This protein binds this small molecule.
Small molecule (SMILES): CC(=O)N[C@@H]1[C@@H](O)[C@H](O)[C@@H](CO)O[C@H]1O

Sequence of chain 1.A:
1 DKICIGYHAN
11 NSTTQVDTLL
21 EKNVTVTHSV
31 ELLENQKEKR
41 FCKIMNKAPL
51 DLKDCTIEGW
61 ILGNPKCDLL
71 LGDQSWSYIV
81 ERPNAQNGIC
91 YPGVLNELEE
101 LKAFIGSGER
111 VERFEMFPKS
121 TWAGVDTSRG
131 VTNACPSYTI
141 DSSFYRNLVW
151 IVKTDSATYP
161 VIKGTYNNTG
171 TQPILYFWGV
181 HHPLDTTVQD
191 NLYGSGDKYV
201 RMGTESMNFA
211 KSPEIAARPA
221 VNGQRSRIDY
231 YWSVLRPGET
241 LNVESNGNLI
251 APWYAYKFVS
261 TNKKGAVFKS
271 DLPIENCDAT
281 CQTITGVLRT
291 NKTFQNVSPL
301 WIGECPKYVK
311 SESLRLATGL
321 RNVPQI

Binding-site contacts:
Ligand atom O7 contacts residue ASN291 of chain 1.A at 4.1 Å.
Ligand atom C2 contacts residue ASN291 of chain 1.A at 2.3 Å.
Ligand atom N2 contacts residue ASN291 of chain 1.A at 3.0 Å (h-bond).
Ligand atom O5 contacts residue ASN291 of chain 1.A at 2.3 Å (h-bond).
Ligand atom C3 contacts residue ASN291 of chain 1.A at 3.6 Å.
Ligand atom C4 contacts residue ASN291 of chain 1.A at 3.9 Å.
Ligand atom C5 contacts residue ASN291 of chain 1.A at 3.6 Å.
Ligand atom C1 contacts residue ASN291 of chain 1.A at 1.5 Å.
Ligand atom C7 contacts residue ASN291 of chain 1.A at 3.9 Å.